A small-molecule ligand and the protein it binds are described below.
Small molecule (SMILES): CC(=O)N[C@@H]1[C@@H](O)[C@H](O)[C@@H](CO)O[C@H]1O

Binding-site contacts:
Ligand atom O7 contacts residue ASN267 of chain 1.C at 3.0 Å (h-bond).
Ligand atom C1 contacts residue ASN267 of chain 1.C at 1.4 Å.
Ligand atom C8 contacts residue ASN303 of chain 1.C at 3.9 Å.
Ligand atom C7 contacts residue ASN265 of chain 1.C at 3.7 Å.
Ligand atom N2 contacts residue ASN267 of chain 1.C at 2.9 Å (h-bond).
Ligand atom C2 contacts residue ASN267 of chain 1.C at 2.5 Å.
Ligand atom C7 contacts residue ASN267 of chain 1.C at 3.1 Å.
Ligand atom C5 contacts residue ASN267 of chain 1.C at 3.7 Å.
Ligand atom C3 contacts residue ASN267 of chain 1.C at 3.8 Å.
Ligand atom C7 contacts residue ASN303 of chain 1.C at 4.3 Å.
Ligand atom C8 contacts residue VAL304 of chain 1.C at 4.2 Å (hydrophobic).
Ligand atom C8 contacts residue ASN265 of chain 1.C at 3.1 Å.
Ligand atom O7 contacts residue ASN303 of chain 1.C at 3.7 Å.
Ligand atom C8 contacts residue SER305 of chain 1.C at 3.9 Å.
Ligand atom N2 contacts residue ASN265 of chain 1.C at 3.4 Å (h-bond).
Ligand atom C4 contacts residue ASN267 of chain 1.C at 4.2 Å.
Ligand atom C8 contacts residue ASN267 of chain 1.C at 4.3 Å.
Ligand atom O5 contacts residue ASN267 of chain 1.C at 2.4 Å (h-bond).

Sequence of chain 1.C:
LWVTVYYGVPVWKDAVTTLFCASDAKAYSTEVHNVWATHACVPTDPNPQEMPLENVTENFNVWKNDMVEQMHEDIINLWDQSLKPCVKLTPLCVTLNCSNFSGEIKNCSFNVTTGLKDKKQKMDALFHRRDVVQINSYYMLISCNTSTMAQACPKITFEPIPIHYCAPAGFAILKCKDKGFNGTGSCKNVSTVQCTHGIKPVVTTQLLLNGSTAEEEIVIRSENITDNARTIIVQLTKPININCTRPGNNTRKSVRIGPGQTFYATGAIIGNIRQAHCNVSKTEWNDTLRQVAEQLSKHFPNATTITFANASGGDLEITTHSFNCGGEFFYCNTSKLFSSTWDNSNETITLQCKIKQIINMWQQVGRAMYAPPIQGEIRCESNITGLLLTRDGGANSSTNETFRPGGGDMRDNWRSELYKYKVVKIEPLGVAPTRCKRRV